This protein binds this small molecule.
Small molecule (SMILES): CC(=O)[C@H](Cc1ccccc1)NC(=O)[C@H](Cc1ccccc1)NC(=O)[C@H](CCC(N)=O)NC(=O)[C@H](CC(C)C)NC(=O)[C@H](CC(N)=O)NC(=O)[C@H](CC(C)C)NC(=O)[C@H](C)[NH3+]

Binding-site contacts:
Ligand atom CA contacts residue CYS34 of chain 1.A at 3.4 Å (hydrophobic).
Ligand atom O contacts residue PHE42 of chain 1.A at 2.6 Å.
Ligand atom O contacts residue ILE2 of chain 1.A at 3.6 Å.
Ligand atom CD contacts residue HIS30 of chain 1.A at 3.7 Å.
Ligand atom NE2 contacts residue ASP31 of chain 1.A at 2.9 Å (salt-bridge).
Ligand atom NE2 contacts residue CYS34 of chain 1.A at 3.7 Å.
Ligand atom CD1 contacts residue SER38 of chain 1.A at 3.5 Å.
Ligand atom CZ contacts residue GLY64 of chain 1.A at 3.7 Å.
Ligand atom O contacts residue ALA35 of chain 1.A at 3.1 Å.
Ligand atom CZ contacts residue ASP61 of chain 1.A at 3.7 Å.
Ligand atom CZ contacts residue HIS66 of chain 1.A at 3.7 Å.
Ligand atom O contacts residue SER38 of chain 1.A at 3.5 Å (h-bond).
Ligand atom C contacts residue PHE42 of chain 1.A at 3.8 Å (hydrophobic).
Ligand atom C contacts residue CYS34 of chain 1.A at 2.6 Å (hydrophobic).
Ligand atom N contacts residue SER38 of chain 1.A at 3.4 Å (h-bond).
Ligand atom C contacts residue CYS34 of chain 1.A at 3.4 Å (hydrophobic).
Ligand atom CB contacts residue ILE2 of chain 1.A at 3.5 Å (hydrophobic).
Ligand atom N contacts residue SER38 of chain 1.A at 3.4 Å (h-bond).
Ligand atom CD contacts residue ASP31 of chain 1.A at 3.6 Å.
Ligand atom C contacts residue SER38 of chain 1.A at 3.7 Å.
Ligand atom N contacts residue CYS34 of chain 1.A at 3.1 Å (h-bond).
Ligand atom CG contacts residue ALA35 of chain 1.A at 3.6 Å (hydrophobic).
Ligand atom O contacts residue GLY65 of chain 1.A at 3.0 Å (h-bond).
Ligand atom CD1 contacts residue ALA39 of chain 1.A at 3.8 Å (hydrophobic).
Ligand atom O contacts residue ALA23 of chain 1.A at 2.8 Å (h-bond).
Ligand atom O contacts residue HIS22 of chain 1.A at 3.2 Å.
Ligand atom CE1 contacts residue MET19 of chain 1.A at 3.8 Å (hydrophobic).
Ligand atom CA contacts residue CYS34 of chain 1.A at 3.3 Å (hydrophobic).
Ligand atom O contacts residue CYS34 of chain 1.A at 3.4 Å (h-bond).
Ligand atom CD1 contacts residue ALA35 of chain 1.A at 3.4 Å (hydrophobic).
Ligand atom CE1 contacts residue HIS66 of chain 1.A at 3.7 Å.
Ligand atom OE1 contacts residue ASP31 of chain 1.A at 2.9 Å (salt-bridge).
Ligand atom NE2 contacts residue ALA35 of chain 1.A at 3.5 Å (h-bond).
Ligand atom CE2 contacts residue GLY64 of chain 1.A at 3.8 Å.
Ligand atom CT contacts residue CYS34 of chain 1.A at 1.7 Å (hydrophobic).
Ligand atom CZ contacts residue MET19 of chain 1.A at 3.8 Å (hydrophobic).
Ligand atom OE1 contacts residue HIS30 of chain 1.A at 2.7 Å (h-bond).
Ligand atom N contacts residue CYS34 of chain 1.A at 3.8 Å.
Ligand atom CE2 contacts residue MET19 of chain 1.A at 3.5 Å (hydrophobic).
Ligand atom O contacts residue SER38 of chain 1.A at 3.6 Å.

Sequence of chain 1.A:
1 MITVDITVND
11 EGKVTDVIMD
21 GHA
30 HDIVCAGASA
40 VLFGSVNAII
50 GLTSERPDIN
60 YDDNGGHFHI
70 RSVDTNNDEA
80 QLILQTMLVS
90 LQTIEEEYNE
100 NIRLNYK